Binding-site contacts:
Ligand atom O contacts residue ARG399 of chain 1.A at 3.1 Å (salt-bridge).
Ligand atom CZ contacts residue ARG399 of chain 1.A at 3.6 Å.
Ligand atom CD1 contacts residue LEU394 of chain 1.A at 3.6 Å (hydrophobic).
Ligand atom N contacts residue PRO397 of chain 1.A at 3.2 Å (h-bond).
Ligand atom N contacts residue ARG183 of chain 1.A at 2.7 Å (salt-bridge).
Ligand atom CB contacts residue ARG183 of chain 1.A at 3.5 Å.
Ligand atom CE1 contacts residue ARG183 of chain 1.A at 3.3 Å.
Ligand atom CA contacts residue ARG183 of chain 1.A at 3.5 Å.
Ligand atom CD1 contacts residue ARG183 of chain 1.A at 3.6 Å.
Ligand atom CZ contacts residue PRO259 of chain 1.A at 3.5 Å (hydrophobic).
Ligand atom CD2 contacts residue LEU264 of chain 1.A at 3.6 Å (hydrophobic).
Ligand atom C contacts residue VAL398 of chain 1.A at 3.5 Å (hydrophobic).
Ligand atom CA contacts residue ARG183 of chain 1.A at 3.7 Å.
Ligand atom OE1 contacts residue TYR339 of chain 1.A at 3.5 Å.
Ligand atom CG contacts residue LEU394 of chain 1.A at 3.7 Å (hydrophobic).
Ligand atom CD1 contacts residue PRO397 of chain 1.A at 3.6 Å (hydrophobic).
Ligand atom CD1 contacts residue MET396 of chain 1.A at 3.5 Å (hydrophobic).
Ligand atom NE2 contacts residue MET396 of chain 1.A at 2.8 Å (h-bond).
Ligand atom CD2 contacts residue LEU394 of chain 1.A at 3.5 Å (hydrophobic).
Ligand atom CE1 contacts residue GLY360 of chain 1.A at 3.5 Å.
Ligand atom O contacts residue MET396 of chain 1.A at 3.1 Å (h-bond).
Ligand atom CZ contacts residue ARG183 of chain 1.A at 3.5 Å.
Ligand atom CZ contacts residue THR181 of chain 1.A at 3.6 Å.
Ligand atom C contacts residue ARG183 of chain 1.A at 3.6 Å.
Ligand atom CA contacts residue MET396 of chain 1.A at 3.6 Å (hydrophobic).
Ligand atom OD1 contacts residue PHE184 of chain 1.A at 3.2 Å.
Ligand atom CD2 contacts residue LEU264 of chain 1.A at 3.5 Å (hydrophobic).
Ligand atom NE2 contacts residue PRO397 of chain 1.A at 3.6 Å.
Ligand atom CD1 contacts residue PHE184 of chain 1.A at 3.5 Å (hydrophobic).
Ligand atom C contacts residue MET396 of chain 1.A at 3.6 Å (hydrophobic).
Ligand atom OE1 contacts residue ASN336 of chain 1.A at 3.6 Å.
Ligand atom CB contacts residue PRO397 of chain 1.A at 3.2 Å (hydrophobic).
Ligand atom OE1 contacts residue VAL398 of chain 1.A at 3.5 Å.
Ligand atom CG contacts residue ARG183 of chain 1.A at 3.3 Å.
Ligand atom CB contacts residue MET396 of chain 1.A at 3.5 Å (hydrophobic).
Ligand atom CD1 contacts residue GLY360 of chain 1.A at 3.5 Å.
Ligand atom O contacts residue VAL398 of chain 1.A at 3.5 Å.
Ligand atom OXT contacts residue ARG183 of chain 1.A at 2.9 Å.
Ligand atom OD2 contacts residue ARG183 of chain 1.A at 2.2 Å (salt-bridge).
Ligand atom CE1 contacts residue PRO259 of chain 1.A at 3.6 Å (hydrophobic).

Sequence of chain 1.A:
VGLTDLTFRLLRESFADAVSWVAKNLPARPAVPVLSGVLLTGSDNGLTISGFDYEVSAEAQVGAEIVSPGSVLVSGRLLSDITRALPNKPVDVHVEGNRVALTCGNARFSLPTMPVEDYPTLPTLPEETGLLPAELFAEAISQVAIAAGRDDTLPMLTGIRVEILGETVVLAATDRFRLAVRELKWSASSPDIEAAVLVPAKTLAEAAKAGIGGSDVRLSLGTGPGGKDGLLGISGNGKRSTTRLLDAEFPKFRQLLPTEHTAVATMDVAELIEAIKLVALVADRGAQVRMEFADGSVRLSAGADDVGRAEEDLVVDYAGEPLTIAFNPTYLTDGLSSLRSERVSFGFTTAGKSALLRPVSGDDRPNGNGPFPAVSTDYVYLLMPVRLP

The small molecule below binds the protein below.
Small molecule (SMILES): CC(=O)N[C@@H](CCC(N)=O)C(=O)N[C@@H](CC1CCCCC1)C(=O)N[C@@H](CC(=O)O)C(=O)N[C@@H](CC(C)C)C(=O)N[C@@H](Cc1ccccc1)C(=O)O